This protein binds this small molecule.
Small molecule (SMILES): CC(=O)N[C@H]1[C@H](O[C@H]2[C@H](O)[C@@H](NC(C)=O)CO[C@@H]2CO)O[C@H](CO)[C@@H](O)[C@@H]1O

Sequence of chain 1.B:
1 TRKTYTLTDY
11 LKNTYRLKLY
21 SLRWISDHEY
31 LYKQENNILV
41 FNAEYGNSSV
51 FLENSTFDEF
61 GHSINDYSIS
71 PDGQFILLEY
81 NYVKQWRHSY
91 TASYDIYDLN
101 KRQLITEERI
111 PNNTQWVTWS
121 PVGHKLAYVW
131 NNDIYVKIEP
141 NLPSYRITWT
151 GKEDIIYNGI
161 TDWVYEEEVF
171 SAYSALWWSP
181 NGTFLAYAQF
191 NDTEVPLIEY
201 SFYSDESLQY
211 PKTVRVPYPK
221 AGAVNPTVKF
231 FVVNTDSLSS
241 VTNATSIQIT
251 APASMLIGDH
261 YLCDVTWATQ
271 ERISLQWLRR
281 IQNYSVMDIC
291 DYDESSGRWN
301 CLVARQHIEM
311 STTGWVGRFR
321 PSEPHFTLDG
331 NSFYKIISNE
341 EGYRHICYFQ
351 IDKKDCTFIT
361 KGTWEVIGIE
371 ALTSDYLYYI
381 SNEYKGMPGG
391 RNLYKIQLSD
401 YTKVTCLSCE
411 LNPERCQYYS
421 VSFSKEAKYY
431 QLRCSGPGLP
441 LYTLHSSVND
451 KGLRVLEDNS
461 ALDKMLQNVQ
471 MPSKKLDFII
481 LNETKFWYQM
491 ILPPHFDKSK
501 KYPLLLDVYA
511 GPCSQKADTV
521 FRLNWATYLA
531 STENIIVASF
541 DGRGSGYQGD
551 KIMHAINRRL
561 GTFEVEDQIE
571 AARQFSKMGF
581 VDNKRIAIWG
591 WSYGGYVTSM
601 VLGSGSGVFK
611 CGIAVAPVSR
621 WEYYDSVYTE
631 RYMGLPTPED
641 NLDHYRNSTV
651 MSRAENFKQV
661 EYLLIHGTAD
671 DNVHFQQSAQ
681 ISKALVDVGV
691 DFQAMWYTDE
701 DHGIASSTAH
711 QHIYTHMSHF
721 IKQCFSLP

Binding-site contacts:
Ligand atom O3 contacts residue GLU294 of chain 1.B at 3.5 Å (salt-bridge).
Ligand atom C8 contacts residue ASN234 of chain 1.B at 3.4 Å.
Ligand atom C7 contacts residue ASN234 of chain 1.B at 4.2 Å.
Ligand atom C7 contacts residue ASN181 of chain 1.B at 3.5 Å.
Ligand atom C6 contacts residue GLU271 of chain 1.B at 3.2 Å.
Ligand atom C8 contacts residue PHE184 of chain 1.B at 3.7 Å (hydrophobic).
Ligand atom C1 contacts residue ASN181 of chain 1.B at 1.4 Å.
Ligand atom O5 contacts residue THR183 of chain 1.B at 3.7 Å.
Ligand atom C4 contacts residue ASN181 of chain 1.B at 4.3 Å.
Ligand atom C1 contacts residue THR183 of chain 1.B at 3.2 Å.
Ligand atom O7 contacts residue ASN234 of chain 1.B at 4.1 Å.
Ligand atom O7 contacts residue ASN181 of chain 1.B at 3.8 Å.
Ligand atom O7 contacts residue THR183 of chain 1.B at 4.2 Å.
Ligand atom O6 contacts residue GLN270 of chain 1.B at 4.0 Å.
Ligand atom C4 contacts residue GLU294 of chain 1.B at 4.1 Å.
Ligand atom N2 contacts residue GLU271 of chain 1.B at 4.4 Å.
Ligand atom C6 contacts residue GLN270 of chain 1.B at 4.0 Å.
Ligand atom O5 contacts residue ASN181 of chain 1.B at 2.4 Å (h-bond).
Ligand atom N2 contacts residue ASN181 of chain 1.B at 2.9 Å (h-bond).
Ligand atom C3 contacts residue ASN181 of chain 1.B at 3.8 Å.
Ligand atom C8 contacts residue TYR292 of chain 1.B at 3.8 Å (hydrophobic).
Ligand atom C2 contacts residue THR183 of chain 1.B at 3.9 Å.
Ligand atom C4 contacts residue THR183 of chain 1.B at 4.2 Å.
Ligand atom O5 contacts residue GLN270 of chain 1.B at 3.4 Å.
Ligand atom C3 contacts residue THR183 of chain 1.B at 3.9 Å.
Ligand atom C3 contacts residue GLU294 of chain 1.B at 3.4 Å.
Ligand atom C5 contacts residue ASN181 of chain 1.B at 3.7 Å.
Ligand atom N2 contacts residue THR183 of chain 1.B at 4.1 Å.
Ligand atom C7 contacts residue GLU294 of chain 1.B at 4.5 Å.
Ligand atom O4 contacts residue GLU294 of chain 1.B at 3.6 Å (salt-bridge).
Ligand atom C8 contacts residue THR183 of chain 1.B at 4.2 Å.
Ligand atom N2 contacts residue GLU294 of chain 1.B at 3.4 Å (salt-bridge).
Ligand atom C5 contacts residue GLN270 of chain 1.B at 4.4 Å.
Ligand atom C1 contacts residue GLN270 of chain 1.B at 4.1 Å.
Ligand atom C1 contacts residue GLU271 of chain 1.B at 4.2 Å.
Ligand atom C2 contacts residue ASN181 of chain 1.B at 2.5 Å.
Ligand atom O6 contacts residue GLU271 of chain 1.B at 2.5 Å (salt-bridge).
Ligand atom C2 contacts residue GLU294 of chain 1.B at 4.0 Å.
Ligand atom C5 contacts residue THR183 of chain 1.B at 3.5 Å.